Binding-site contacts:
Ligand atom C9 contacts residue THR233 of chain 1.C at 3.4 Å.
Ligand atom C10 contacts residue ASP234 of chain 1.C at 3.8 Å.
Ligand atom C15 contacts residue HIS151 of chain 1.B at 3.7 Å.
Ligand atom S contacts residue VAL250 of chain 1.C at 3.7 Å.
Ligand atom C9 contacts residue CYS109 of chain 1.C at 3.5 Å (hydrophobic).
Ligand atom C10 contacts residue PHE191 of chain 1.C at 3.8 Å (hydrophobic).
Ligand atom C23 contacts residue ALA108 of chain 1.C at 3.8 Å (hydrophobic).
Ligand atom N1 contacts residue GLY110 of chain 1.C at 3.2 Å (h-bond).
Ligand atom N2 contacts residue ASP236 of chain 1.C at 2.9 Å (salt-bridge).
Ligand atom O contacts residue PRO83 of chain 1.C at 3.8 Å.
Ligand atom N1 contacts residue THR233 of chain 1.C at 3.6 Å.
Ligand atom N4 contacts residue ASN209 of chain 1.C at 3.5 Å.
Ligand atom C22 contacts residue THR107 of chain 1.C at 3.7 Å.
Ligand atom C20 contacts residue LEU254 of chain 1.C at 3.8 Å (hydrophobic).
Ligand atom N3 contacts residue PHE191 of chain 1.C at 3.6 Å.
Ligand atom N1 contacts residue CYS109 of chain 1.C at 3.4 Å.
Ligand atom C14 contacts residue MET210 of chain 1.C at 3.7 Å (hydrophobic).
Ligand atom C20 contacts residue ALA258 of chain 1.C at 3.6 Å (hydrophobic).
Ligand atom N4 contacts residue ILE208 of chain 1.C at 3.6 Å.
Ligand atom C contacts residue LEU254 of chain 1.C at 3.7 Å (hydrophobic).
Ligand atom C10 contacts residue GLY110 of chain 1.C at 3.5 Å.
Ligand atom N2 contacts residue ASP234 of chain 1.C at 3.0 Å (salt-bridge).
Ligand atom C9 contacts residue GLY110 of chain 1.C at 3.8 Å.
Ligand atom N2 contacts residue GLY110 of chain 1.C at 3.7 Å.
Ligand atom C3 contacts residue LEU293 of chain 1.B at 3.5 Å (hydrophobic).
Ligand atom C7 contacts residue ALA108 of chain 1.C at 3.4 Å (hydrophobic).
Ligand atom N3 contacts residue ILE208 of chain 1.C at 3.7 Å.
Ligand atom O contacts residue HIS151 of chain 1.B at 3.5 Å.
Ligand atom C13 contacts residue ILE208 of chain 1.C at 3.6 Å (hydrophobic).
Ligand atom C11 contacts residue PHE191 of chain 1.C at 3.7 Å (hydrophobic).
Ligand atom C12 contacts residue ILE208 of chain 1.C at 3.8 Å (hydrophobic).
Ligand atom C16 contacts residue LEU254 of chain 1.C at 3.6 Å (hydrophobic).
Ligand atom C4 contacts residue HIS151 of chain 1.B at 3.6 Å.
Ligand atom C22 contacts residue ALA108 of chain 1.C at 3.5 Å (hydrophobic).
Ligand atom C19 contacts residue THR32 of chain 1.C at 3.8 Å.
Ligand atom C9 contacts residue ASP234 of chain 1.C at 3.6 Å.
Ligand atom C21 contacts residue LEU254 of chain 1.C at 3.8 Å (hydrophobic).
Ligand atom C20 contacts residue THR32 of chain 1.C at 3.7 Å.
Ligand atom C8 contacts residue CYS109 of chain 1.C at 3.8 Å (hydrophobic).
Ligand atom N1 contacts residue ASP234 of chain 1.C at 2.7 Å (salt-bridge).

This small molecule binds to this protein.
Small molecule (SMILES): Nc1ncnc2c(CN3C[C@H](CSCCCc4cn(Cc5ccccc5)nn4)[C@@H](O)C3)c[nH]c12

Sequence of chain 1.C:
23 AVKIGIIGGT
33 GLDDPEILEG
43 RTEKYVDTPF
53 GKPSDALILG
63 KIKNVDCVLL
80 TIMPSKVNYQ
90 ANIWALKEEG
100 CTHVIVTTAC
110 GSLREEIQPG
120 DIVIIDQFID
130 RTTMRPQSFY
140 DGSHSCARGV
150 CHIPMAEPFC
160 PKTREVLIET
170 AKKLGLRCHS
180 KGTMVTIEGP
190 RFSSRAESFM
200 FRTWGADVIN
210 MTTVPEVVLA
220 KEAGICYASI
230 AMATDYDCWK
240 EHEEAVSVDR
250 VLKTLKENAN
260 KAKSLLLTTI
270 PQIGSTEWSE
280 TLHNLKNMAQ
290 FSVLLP

Sequence of chain 1.B:
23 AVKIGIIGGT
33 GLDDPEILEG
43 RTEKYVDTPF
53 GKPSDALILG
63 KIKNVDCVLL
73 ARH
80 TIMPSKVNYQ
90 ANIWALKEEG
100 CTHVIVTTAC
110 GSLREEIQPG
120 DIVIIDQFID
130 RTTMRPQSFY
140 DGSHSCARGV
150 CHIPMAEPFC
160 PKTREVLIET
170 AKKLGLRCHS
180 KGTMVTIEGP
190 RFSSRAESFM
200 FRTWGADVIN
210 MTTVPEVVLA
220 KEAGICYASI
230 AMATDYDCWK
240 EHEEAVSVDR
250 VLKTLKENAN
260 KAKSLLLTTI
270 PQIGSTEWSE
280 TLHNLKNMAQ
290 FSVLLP